Sequence of chain 1.A:
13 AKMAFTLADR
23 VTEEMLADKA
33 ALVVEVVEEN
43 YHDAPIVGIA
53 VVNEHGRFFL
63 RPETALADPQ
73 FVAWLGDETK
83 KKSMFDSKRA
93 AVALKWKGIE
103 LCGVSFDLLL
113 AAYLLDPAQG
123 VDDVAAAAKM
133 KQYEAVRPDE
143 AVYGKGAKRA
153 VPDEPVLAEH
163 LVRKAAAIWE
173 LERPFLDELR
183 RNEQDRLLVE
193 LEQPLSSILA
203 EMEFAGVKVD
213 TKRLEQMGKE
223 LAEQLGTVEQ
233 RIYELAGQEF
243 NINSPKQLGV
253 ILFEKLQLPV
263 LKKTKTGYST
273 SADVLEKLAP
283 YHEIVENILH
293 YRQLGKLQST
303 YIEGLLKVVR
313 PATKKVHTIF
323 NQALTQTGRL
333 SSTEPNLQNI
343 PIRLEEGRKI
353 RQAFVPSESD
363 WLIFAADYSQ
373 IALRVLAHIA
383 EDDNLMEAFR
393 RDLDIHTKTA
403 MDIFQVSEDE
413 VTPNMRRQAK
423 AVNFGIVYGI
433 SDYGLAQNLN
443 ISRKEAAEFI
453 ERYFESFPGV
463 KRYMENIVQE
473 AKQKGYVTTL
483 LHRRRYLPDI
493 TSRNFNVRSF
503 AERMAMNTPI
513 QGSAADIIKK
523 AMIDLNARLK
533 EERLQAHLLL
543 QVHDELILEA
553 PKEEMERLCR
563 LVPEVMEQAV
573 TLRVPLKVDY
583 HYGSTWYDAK

The small molecule below binds the protein below.
Small molecule (SMILES): Cc1cn([C@H]2C[C@H](O[P](=O)(O)OC[C@H]3O[C@@H](n4ccc(N)nc4=O)C[C@@H]3O[P](=O)(O)OC[C@@H]3CC[C@H](n4ccc(N)nc4=O)O3)[C@@H](CO[P](=O)(O)O[C@H]3C[C@H](n4ccc(N)nc4=O)O[C@@H]3CO[P](=O)(O)O[C@H]3C[C@H](n4cnc5c4NC=NC5N)O[C@@H]3CO[P](=O)(O)O[C@H]3C[C@H](n4cnc5c(=O)[nH]c(N)nc54)O[C@@H]3CO[P](=O)(O)O[C@H]3C[C@H](n4cc(C)c(=O)[nH]c4=O)O[C@@H]3CO[P](=O)(O)O[C@H]3C[C@H](n4ccc(N)nc4=O)O[C@@H]3CO[P](=O)(O)O[C@H]3C[C@H](n4ccc(N)nc4=O)O[C@@H]3CO)O2)c(=O)[nH]c1=O

Binding-site contacts:
Ligand atom N4 contacts residue DG13 of chain 1.C at 2.7 Å (h-bond).
Ligand atom O2 contacts residue ASN341 of chain 1.A at 3.0 Å (h-bond).
Ligand atom N3 contacts residue DG6 of chain 1.C at 2.9 Å (h-bond).
Ligand atom O6 contacts residue DC10 of chain 1.C at 2.9 Å (h-bond).
Ligand atom N3 contacts residue DG5 of chain 1.C at 2.9 Å (h-bond).
Ligand atom O4 contacts residue DA7 of chain 1.C at 3.0 Å (h-bond).
Ligand atom O2 contacts residue DG13 of chain 1.C at 2.8 Å (h-bond).
Ligand atom N3 contacts residue DG12 of chain 1.C at 2.7 Å (h-bond).
Ligand atom N4 contacts residue DG8 of chain 1.C at 2.9 Å (h-bond).
Ligand atom OP1 contacts residue THR268 of chain 1.A at 2.8 Å (h-bond).
Ligand atom O2 contacts residue ARG331 of chain 1.A at 2.8 Å (salt-bridge).
Ligand atom OP1 contacts residue ARG345 of chain 1.A at 2.9 Å (salt-bridge).
Ligand atom O2 contacts residue DG5 of chain 1.C at 2.8 Å (h-bond).
Ligand atom N1 contacts residue DT9 of chain 1.C at 2.8 Å (h-bond).
Ligand atom O2 contacts residue DG12 of chain 1.C at 2.6 Å (h-bond).
Ligand atom N2 contacts residue DC10 of chain 1.C at 2.8 Å (h-bond).
Ligand atom C5 contacts residue ARG345 of chain 1.A at 2.9 Å.
Ligand atom OP1 contacts residue ILE344 of chain 1.A at 2.8 Å (h-bond).
Ligand atom N1 contacts residue DC10 of chain 1.C at 2.9 Å (h-bond).
Ligand atom OP1 contacts residue THR272 of chain 1.A at 2.7 Å (h-bond).
Ligand atom N3 contacts residue DA7 of chain 1.C at 2.9 Å (h-bond).
Ligand atom O2 contacts residue DG6 of chain 1.C at 2.8 Å (h-bond).
Ligand atom N4 contacts residue DG5 of chain 1.C at 2.9 Å (h-bond).
Ligand atom N4 contacts residue DG12 of chain 1.C at 2.7 Å (h-bond).
Ligand atom N3 contacts residue DA11 of chain 1.C at 2.6 Å (h-bond).
Ligand atom N4 contacts residue DG6 of chain 1.C at 2.7 Å (h-bond).
Ligand atom OP2 contacts residue ARG345 of chain 1.A at 2.6 Å (salt-bridge).
Ligand atom N3 contacts residue DG8 of chain 1.C at 3.0 Å (h-bond).
Ligand atom O4 contacts residue DA11 of chain 1.C at 3.0 Å (h-bond).
Ligand atom OP1 contacts residue ARG294 of chain 1.A at 2.9 Å (salt-bridge).
Ligand atom C5' contacts residue ILE342 of chain 1.A at 3.1 Å (hydrophobic).
Ligand atom OP2 contacts residue ALA274 of chain 1.A at 2.8 Å (h-bond).
Ligand atom N6 contacts residue DT9 of chain 1.C at 2.9 Å (h-bond).
Ligand atom N4 contacts residue DA11 of chain 1.C at 3.1 Å (h-bond).
Ligand atom C6 contacts residue ARG345 of chain 1.A at 3.1 Å.
Ligand atom OP1 contacts residue LYS267 of chain 1.A at 2.7 Å (salt-bridge).
Ligand atom O2 contacts residue DG8 of chain 1.C at 2.8 Å (h-bond).
Ligand atom O2 contacts residue LYS298 of chain 1.A at 2.8 Å (salt-bridge).
Ligand atom O2 contacts residue DG12 of chain 1.C at 3.0 Å (h-bond).
Ligand atom N3 contacts residue DG13 of chain 1.C at 2.7 Å (h-bond).